Sequence of chain 1.A:
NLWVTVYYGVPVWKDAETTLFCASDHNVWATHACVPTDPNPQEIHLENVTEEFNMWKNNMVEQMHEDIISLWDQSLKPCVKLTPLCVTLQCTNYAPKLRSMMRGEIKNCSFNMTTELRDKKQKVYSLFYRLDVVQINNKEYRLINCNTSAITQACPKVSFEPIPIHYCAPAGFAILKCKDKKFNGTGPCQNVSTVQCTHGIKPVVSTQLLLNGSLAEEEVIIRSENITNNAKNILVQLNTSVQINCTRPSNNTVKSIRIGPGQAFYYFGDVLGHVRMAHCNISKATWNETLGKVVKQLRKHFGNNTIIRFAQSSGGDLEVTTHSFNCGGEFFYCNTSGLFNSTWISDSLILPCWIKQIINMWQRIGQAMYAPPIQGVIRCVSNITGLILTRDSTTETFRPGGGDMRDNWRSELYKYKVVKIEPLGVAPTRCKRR

A small-molecule ligand and the protein it binds are described below.
Small molecule (SMILES): CC(=O)N[C@@H]1[C@@H](O)[C@H](O)[C@@H](CO)O[C@H]1O

Binding-site contacts:
Ligand atom C2 contacts residue ASN416 of chain 1.A at 2.4 Å.
Ligand atom C3 contacts residue ASN416 of chain 1.A at 3.7 Å.
Ligand atom C1 contacts residue SER261 of chain 1.A at 4.0 Å.
Ligand atom C4 contacts residue ASN416 of chain 1.A at 4.2 Å.
Ligand atom C7 contacts residue ASN232 of chain 1.A at 4.2 Å.
Ligand atom O7 contacts residue ASN416 of chain 1.A at 3.3 Å (h-bond).
Ligand atom C5 contacts residue ASN416 of chain 1.A at 3.7 Å.
Ligand atom C1 contacts residue ASN416 of chain 1.A at 1.4 Å.
Ligand atom C8 contacts residue NAG1 of chain 1.U at 3.5 Å.
Ligand atom N2 contacts residue ASN416 of chain 1.A at 2.8 Å (h-bond).
Ligand atom C8 contacts residue ASN232 of chain 1.A at 3.5 Å.
Ligand atom C7 contacts residue ASN416 of chain 1.A at 3.3 Å.
Ligand atom O5 contacts residue ASN416 of chain 1.A at 2.4 Å (h-bond).
Ligand atom O5 contacts residue SER261 of chain 1.A at 3.7 Å.
Ligand atom O7 contacts residue ASN232 of chain 1.A at 4.2 Å.
Ligand atom C8 contacts residue ASN416 of chain 1.A at 4.2 Å.